Binding-site contacts:
Ligand atom C18 contacts residue MET359 of chain 1.B at 3.5 Å (hydrophobic).
Ligand atom C contacts residue THR335 of chain 1.B at 3.4 Å.
Ligand atom O contacts residue GLN371 of chain 1.B at 3.2 Å (h-bond).
Ligand atom C17 contacts residue PRO358 of chain 1.B at 3.6 Å (hydrophobic).
Ligand atom O contacts residue ILE338 of chain 1.B at 3.5 Å.
Ligand atom C5 contacts residue MET359 of chain 1.B at 3.6 Å (hydrophobic).
Ligand atom F contacts residue TRP334 of chain 1.B at 3.2 Å.
Ligand atom C31 contacts residue ASN323 of chain 1.B at 3.5 Å.
Ligand atom C7 contacts residue PHE374 of chain 1.B at 3.5 Å (hydrophobic).
Ligand atom O3 contacts residue SER210 of chain 1.B at 3.3 Å.
Ligand atom O4 contacts residue MET275 of chain 1.B at 3.4 Å.
Ligand atom N2 contacts residue MET275 of chain 1.B at 3.6 Å.
Ligand atom C16 contacts residue GLN345 of chain 1.B at 3.3 Å.
Ligand atom C contacts residue GLN371 of chain 1.B at 3.6 Å.
Ligand atom C4 contacts residue GLN371 of chain 1.B at 3.6 Å.
Ligand atom F1 contacts residue PRO324 of chain 1.B at 3.5 Å.
Ligand atom C6 contacts residue GLN371 of chain 1.B at 3.4 Å.
Ligand atom C21 contacts residue ILE378 of chain 1.B at 3.4 Å (hydrophobic).
Ligand atom C2 contacts residue PHE374 of chain 1.B at 3.4 Å (hydrophobic).
Ligand atom O6 contacts residue PHE374 of chain 1.B at 3.5 Å.
Ligand atom F contacts residue ASN323 of chain 1.B at 3.3 Å.
Ligand atom F1 contacts residue TYR331 of chain 1.B at 3.4 Å.
Ligand atom O1 contacts residue GLN371 of chain 1.B at 3.0 Å (h-bond).
Ligand atom C1 contacts residue PHE374 of chain 1.B at 3.4 Å (hydrophobic).
Ligand atom C19 contacts residue MET359 of chain 1.B at 3.4 Å (hydrophobic).
Ligand atom CL1 contacts residue ASP320 of chain 1.B at 3.4 Å.
Ligand atom C8 contacts residue PHE374 of chain 1.B at 3.5 Å (hydrophobic).
Ligand atom C16 contacts residue PHE342 of chain 1.B at 3.6 Å (hydrophobic).
Ligand atom C6 contacts residue SER370 of chain 1.B at 3.4 Å.
Ligand atom F1 contacts residue ASN323 of chain 1.B at 3.3 Å.
Ligand atom C22 contacts residue ILE378 of chain 1.B at 3.2 Å (hydrophobic).
Ligand atom O7 contacts residue MET275 of chain 1.B at 3.2 Å (h-bond).
Ligand atom C17 contacts residue MET359 of chain 1.B at 3.7 Å (hydrophobic).
Ligand atom CL1 contacts residue LEU321 of chain 1.B at 3.7 Å.
Ligand atom F1 contacts residue GLN371 of chain 1.B at 3.6 Å.
Ligand atom F contacts residue THR335 of chain 1.B at 3.4 Å.
Ligand atom O6 contacts residue MET275 of chain 1.B at 3.7 Å.
Ligand atom O5 contacts residue MET275 of chain 1.B at 3.5 Å.
Ligand atom C28 contacts residue MET275 of chain 1.B at 3.3 Å (hydrophobic).
Ligand atom C28 contacts residue THR273 of chain 1.B at 3.6 Å.

Sequence of chain 1.B:
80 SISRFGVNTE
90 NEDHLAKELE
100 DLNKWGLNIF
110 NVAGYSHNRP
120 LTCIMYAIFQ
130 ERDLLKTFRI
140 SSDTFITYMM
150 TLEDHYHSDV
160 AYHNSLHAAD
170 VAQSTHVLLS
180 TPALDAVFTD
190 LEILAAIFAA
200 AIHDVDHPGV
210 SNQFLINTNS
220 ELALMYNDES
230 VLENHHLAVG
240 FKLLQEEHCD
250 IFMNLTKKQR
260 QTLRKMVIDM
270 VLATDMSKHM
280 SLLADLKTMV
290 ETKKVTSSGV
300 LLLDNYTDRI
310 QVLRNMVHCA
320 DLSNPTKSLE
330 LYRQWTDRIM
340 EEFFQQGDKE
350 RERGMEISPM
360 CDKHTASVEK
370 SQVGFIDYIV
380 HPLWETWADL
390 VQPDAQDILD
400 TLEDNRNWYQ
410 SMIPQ

A protein and the small-molecule ligand that binds it are described below.
Small molecule (SMILES): CN(C)C(=O)c1cccc(S(=O)(=O)N2CCC[C@H]2C(=O)O[C@@H](Cc2c(Cl)c[n+](O)cc2Cl)c2ccc(OC(F)F)c(OCC3CC3)c2)c1